A protein and the small-molecule ligand that binds it are described below.
Small molecule (SMILES): CC(=O)N[C@@H]1[C@@H](O)[C@H](O)[C@@H](CO)O[C@H]1O

Binding-site contacts:
Ligand atom O7 contacts residue ASN154 of chain 5.B at 4.3 Å.
Ligand atom C5 contacts residue ASN154 of chain 5.B at 3.7 Å.
Ligand atom O4 contacts residue MET151 of chain 5.B at 4.4 Å.
Ligand atom O5 contacts residue ASN154 of chain 5.B at 2.4 Å (h-bond).
Ligand atom C1 contacts residue ASN154 of chain 5.B at 1.4 Å.
Ligand atom N2 contacts residue ASN154 of chain 5.B at 2.9 Å.
Ligand atom C2 contacts residue MET151 of chain 5.B at 4.0 Å (hydrophobic).
Ligand atom C3 contacts residue ASN154 of chain 5.B at 3.9 Å.
Ligand atom O3 contacts residue MET151 of chain 5.B at 4.2 Å.
Ligand atom C5 contacts residue MET151 of chain 5.B at 4.1 Å (hydrophobic).
Ligand atom C7 contacts residue ASN154 of chain 5.B at 3.4 Å.
Ligand atom C2 contacts residue ASN154 of chain 5.B at 2.5 Å.
Ligand atom C8 contacts residue ASN154 of chain 5.B at 3.0 Å.
Ligand atom C3 contacts residue MET151 of chain 5.B at 4.1 Å (hydrophobic).
Ligand atom C1 contacts residue MET151 of chain 5.B at 4.2 Å (hydrophobic).
Ligand atom C4 contacts residue MET151 of chain 5.B at 3.5 Å (hydrophobic).
Ligand atom O5 contacts residue MET151 of chain 5.B at 3.7 Å.
Ligand atom C4 contacts residue ASN154 of chain 5.B at 4.2 Å.

Sequence of chain 5.B:
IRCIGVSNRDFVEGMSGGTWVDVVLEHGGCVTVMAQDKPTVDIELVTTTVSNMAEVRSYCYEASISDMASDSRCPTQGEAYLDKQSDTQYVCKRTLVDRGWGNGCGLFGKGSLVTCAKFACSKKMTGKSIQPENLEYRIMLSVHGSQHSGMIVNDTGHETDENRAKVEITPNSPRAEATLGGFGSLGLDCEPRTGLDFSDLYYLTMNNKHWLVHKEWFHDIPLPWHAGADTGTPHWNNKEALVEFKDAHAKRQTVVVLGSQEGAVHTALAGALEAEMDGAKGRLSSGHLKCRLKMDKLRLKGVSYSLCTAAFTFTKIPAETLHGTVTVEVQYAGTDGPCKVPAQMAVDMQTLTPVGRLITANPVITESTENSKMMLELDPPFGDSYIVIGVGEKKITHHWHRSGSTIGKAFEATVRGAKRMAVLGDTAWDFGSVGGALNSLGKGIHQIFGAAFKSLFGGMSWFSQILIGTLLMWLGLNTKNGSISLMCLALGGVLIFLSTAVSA